Binding-site contacts:
Ligand atom C13 contacts residue TRP38 of chain 1.B at 3.7 Å (hydrophobic).
Ligand atom C81 contacts residue SER318 of chain 1.A at 3.7 Å.
Ligand atom C1 contacts residue HEM1 of chain 1.C at 3.4 Å.
Ligand atom C2 contacts residue HEM1 of chain 1.C at 3.2 Å.
Ligand atom C81 contacts residue HEM1 of chain 1.C at 3.6 Å.
Ligand atom C3 contacts residue GOL1 of chain 1.F at 3.7 Å.
Ligand atom C4' contacts residue HEM1 of chain 1.C at 3.7 Å.
Ligand atom C61 contacts residue PRO298 of chain 1.A at 3.9 Å (hydrophobic).
Ligand atom C51 contacts residue HEM1 of chain 1.C at 3.5 Å.
Ligand atom C31 contacts residue VAL300 of chain 1.A at 3.6 Å (hydrophobic).
Ligand atom F13 contacts residue TRP38 of chain 1.B at 3.5 Å.
Ligand atom N61 contacts residue PRO298 of chain 1.A at 3.9 Å.
Ligand atom N61 contacts residue HEM1 of chain 1.C at 3.4 Å.
Ligand atom F13 contacts residue GOL1 of chain 1.F at 3.7 Å.
Ligand atom C71 contacts residue HEM1 of chain 1.C at 3.4 Å.
Ligand atom C4 contacts residue VAL68 of chain 1.A at 3.7 Å (hydrophobic).
Ligand atom N11 contacts residue HEM1 of chain 1.C at 3.8 Å.
Ligand atom N61 contacts residue TYR321 of chain 1.A at 3.8 Å.
Ligand atom C2' contacts residue GLN211 of chain 1.A at 2.8 Å.
Ligand atom C81 contacts residue GLY319 of chain 1.A at 3.4 Å.
Ligand atom N11 contacts residue GLU325 of chain 1.A at 2.9 Å (salt-bridge).
Ligand atom C3 contacts residue TRP411 of chain 1.A at 3.4 Å (hydrophobic).
Ligand atom C5' contacts residue GLN211 of chain 1.A at 3.3 Å.
Ligand atom N1' contacts residue GLN211 of chain 1.A at 2.6 Å (h-bond).
Ligand atom C41 contacts residue PRO298 of chain 1.A at 3.8 Å (hydrophobic).
Ligand atom C5' contacts residue GLU325 of chain 1.A at 3.5 Å.
Ligand atom C51 contacts residue PRO298 of chain 1.A at 3.8 Å (hydrophobic).
Ligand atom C71 contacts residue VAL300 of chain 1.A at 3.6 Å (hydrophobic).
Ligand atom C81 contacts residue PRO298 of chain 1.A at 3.6 Å (hydrophobic).
Ligand atom C4 contacts residue TYR439 of chain 1.A at 3.6 Å (hydrophobic).
Ligand atom C61 contacts residue HEM1 of chain 1.C at 3.7 Å.
Ligand atom C3 contacts residue TYR439 of chain 1.A at 3.9 Å (hydrophobic).
Ligand atom C61 contacts residue GLU325 of chain 1.A at 3.5 Å.
Ligand atom C3' contacts residue GLN211 of chain 1.A at 3.6 Å.
Ligand atom N1 contacts residue HEM1 of chain 1.C at 2.7 Å (h-bond).
Ligand atom C81 contacts residue PHE317 of chain 1.A at 3.5 Å (hydrophobic).
Ligand atom C3' contacts residue HEM1 of chain 1.C at 3.6 Å.
Ligand atom N61 contacts residue GLU325 of chain 1.A at 2.8 Å (salt-bridge).
Ligand atom C4' contacts residue GLU325 of chain 1.A at 3.6 Å.
Ligand atom N61 contacts residue TRP320 of chain 1.A at 3.0 Å (h-bond).

This protein binds this small molecule.
Small molecule (SMILES): Cc1cc(N)nc(C[C@@H]2CNC[C@H]2NCCNCCc2cccc(F)c2)c1

Sequence of chain 1.A:
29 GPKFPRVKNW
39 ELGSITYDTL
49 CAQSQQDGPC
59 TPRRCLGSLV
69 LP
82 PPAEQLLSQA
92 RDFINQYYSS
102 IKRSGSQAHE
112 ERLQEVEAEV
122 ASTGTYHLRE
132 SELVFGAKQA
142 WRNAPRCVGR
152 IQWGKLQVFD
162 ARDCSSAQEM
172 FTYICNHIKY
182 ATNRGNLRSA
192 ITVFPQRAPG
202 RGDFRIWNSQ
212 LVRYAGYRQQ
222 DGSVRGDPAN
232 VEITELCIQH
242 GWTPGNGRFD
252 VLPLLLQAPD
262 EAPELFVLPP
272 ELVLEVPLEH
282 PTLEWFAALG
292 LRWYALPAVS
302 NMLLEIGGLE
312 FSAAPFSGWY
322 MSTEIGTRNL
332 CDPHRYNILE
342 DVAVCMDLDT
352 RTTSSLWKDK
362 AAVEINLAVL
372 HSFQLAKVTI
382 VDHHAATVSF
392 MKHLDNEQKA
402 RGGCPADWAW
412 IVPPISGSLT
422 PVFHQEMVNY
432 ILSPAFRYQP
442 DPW

Sequence of chain 1.B:
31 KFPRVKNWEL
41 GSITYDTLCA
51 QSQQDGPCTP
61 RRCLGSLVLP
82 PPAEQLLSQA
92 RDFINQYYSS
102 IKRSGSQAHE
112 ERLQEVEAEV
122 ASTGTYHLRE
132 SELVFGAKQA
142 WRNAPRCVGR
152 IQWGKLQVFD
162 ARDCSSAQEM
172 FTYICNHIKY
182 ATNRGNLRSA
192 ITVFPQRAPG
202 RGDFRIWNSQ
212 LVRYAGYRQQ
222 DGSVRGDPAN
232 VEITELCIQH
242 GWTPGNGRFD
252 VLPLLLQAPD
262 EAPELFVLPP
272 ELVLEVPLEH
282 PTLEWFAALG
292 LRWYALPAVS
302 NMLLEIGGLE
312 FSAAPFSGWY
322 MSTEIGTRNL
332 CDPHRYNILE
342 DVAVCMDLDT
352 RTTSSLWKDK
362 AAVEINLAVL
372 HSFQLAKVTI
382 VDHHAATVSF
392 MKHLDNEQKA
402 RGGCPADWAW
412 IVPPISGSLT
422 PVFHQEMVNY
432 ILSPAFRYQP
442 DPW